The protein below binds the small molecule below.
Small molecule (SMILES): CC(C)c1nc(CN(C)C(=O)N[C@H](C(=O)N[C@@H](Cc2ccccc2)C[C@H](O)[C@H](Cc2ccccc2)NC(=O)OCc2cncs2)C(C)C)cs1

Sequence of chain 1.B:
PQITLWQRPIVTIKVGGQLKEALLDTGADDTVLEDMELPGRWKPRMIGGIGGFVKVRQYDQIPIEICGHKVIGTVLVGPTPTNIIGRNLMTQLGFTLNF

Sequence of chain 1.A:
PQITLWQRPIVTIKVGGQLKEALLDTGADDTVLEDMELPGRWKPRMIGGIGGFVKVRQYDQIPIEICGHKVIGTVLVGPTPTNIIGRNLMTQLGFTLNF

Binding-site contacts:
Ligand atom C80 contacts residue ARG8 of chain 1.B at 3.3 Å.
Ligand atom C26 contacts residue ASP25 of chain 1.A at 3.1 Å.
Ligand atom C31 contacts residue GLY27 of chain 1.B at 3.5 Å.
Ligand atom C95 contacts residue GLY48 of chain 1.A at 3.5 Å.
Ligand atom C77 contacts residue ARG8 of chain 1.B at 3.2 Å.
Ligand atom C15 contacts residue GLY27 of chain 1.A at 3.7 Å.
Ligand atom O41 contacts residue ASP25 of chain 1.A at 2.7 Å (salt-bridge).
Ligand atom C34 contacts residue ILE50 of chain 1.B at 3.4 Å (hydrophobic).
Ligand atom C75 contacts residue ASP29 of chain 1.A at 3.2 Å.
Ligand atom C86 contacts residue PRO81 of chain 1.B at 3.5 Å (hydrophobic).
Ligand atom C4 contacts residue ASP30 of chain 1.B at 2.6 Å.
Ligand atom O76 contacts residue ALA28 of chain 1.A at 3.4 Å.
Ligand atom C50 contacts residue PRO81 of chain 1.B at 3.2 Å (hydrophobic).
Ligand atom C86 contacts residue THR82 of chain 1.B at 3.6 Å.
Ligand atom O41 contacts residue ASP25 of chain 1.B at 2.7 Å (salt-bridge).
Ligand atom C90 contacts residue PRO81 of chain 1.B at 3.6 Å (hydrophobic).
Ligand atom N5 contacts residue ASP30 of chain 1.B at 2.7 Å (salt-bridge).
Ligand atom O76 contacts residue GLY27 of chain 1.A at 3.2 Å (h-bond).
Ligand atom O61 contacts residue GLY49 of chain 1.A at 3.5 Å.
Ligand atom O76 contacts residue ASP29 of chain 1.A at 3.0 Å (salt-bridge).
Ligand atom C13 contacts residue ASP25 of chain 1.B at 3.4 Å.
Ligand atom C44 contacts residue ILE84 of chain 1.B at 3.6 Å (hydrophobic).
Ligand atom C64 contacts residue VAL32 of chain 1.A at 3.7 Å (hydrophobic).
Ligand atom N11 contacts residue GLY27 of chain 1.B at 3.2 Å (h-bond).
Ligand atom O24 contacts residue GLY49 of chain 1.B at 3.6 Å.
Ligand atom N58 contacts residue GLY27 of chain 1.A at 3.0 Å (h-bond).
Ligand atom C51 contacts residue PRO81 of chain 1.B at 3.5 Å (hydrophobic).
Ligand atom C75 contacts residue ARG8 of chain 1.B at 3.3 Å.
Ligand atom C6 contacts residue GLY48 of chain 1.B at 3.5 Å.
Ligand atom C82 contacts residue ARG8 of chain 1.B at 3.6 Å.
Ligand atom O61 contacts residue GLY48 of chain 1.A at 3.7 Å.
Ligand atom C14 contacts residue ASP25 of chain 1.B at 2.8 Å.
Ligand atom C35 contacts residue ILE84 of chain 1.A at 3.5 Å (hydrophobic).
Ligand atom C13 contacts residue ASP25 of chain 1.A at 3.3 Å.
Ligand atom C34 contacts residue GLY49 of chain 1.B at 3.6 Å.
Ligand atom C51 contacts residue GLY49 of chain 1.A at 3.4 Å.
Ligand atom S3 contacts residue GLY48 of chain 1.B at 3.3 Å (h-bond).
Ligand atom N20 contacts residue GLY48 of chain 1.A at 3.2 Å (h-bond).
Ligand atom C68 contacts residue ILE50 of chain 1.B at 3.7 Å (hydrophobic).
Ligand atom N83 contacts residue ARG8 of chain 1.B at 3.5 Å (salt-bridge).